Sequence of chain 1.A:
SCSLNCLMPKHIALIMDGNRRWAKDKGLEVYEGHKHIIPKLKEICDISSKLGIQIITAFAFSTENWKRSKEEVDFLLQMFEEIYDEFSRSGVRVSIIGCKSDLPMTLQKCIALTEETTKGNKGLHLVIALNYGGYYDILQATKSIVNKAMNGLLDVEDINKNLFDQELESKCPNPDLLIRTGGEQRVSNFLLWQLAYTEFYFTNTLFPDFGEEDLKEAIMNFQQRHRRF

A small-molecule ligand and the protein it binds are described below.
Small molecule (SMILES): CC(C)=CCS[P](=O)(O)OP(=O)(O)O

Binding-site contacts:
Ligand atom S9 contacts residue ASN90 of chain 1.A at 3.0 Å (h-bond).
Ligand atom O2 contacts residue MG1 of chain 1.C at 3.7 Å.
Ligand atom C14 contacts residue IPE1 of chain 1.D at 3.6 Å.
Ligand atom O2 contacts residue ARG91 of chain 1.A at 3.1 Å.
Ligand atom O8 contacts residue MG1 of chain 1.C at 2.3 Å.
Ligand atom O8 contacts residue IPE1 of chain 1.D at 3.1 Å (h-bond).
Ligand atom S9 contacts residue ASP88 of chain 1.A at 3.4 Å (salt-bridge).
Ligand atom P1 contacts residue MG1 of chain 1.C at 3.3 Å.
Ligand atom O5 contacts residue ASP88 of chain 1.A at 2.9 Å (salt-bridge).
Ligand atom C10 contacts residue MET87 of chain 1.A at 3.1 Å (hydrophobic).
Ligand atom O5 contacts residue ARG92 of chain 1.A at 2.9 Å (salt-bridge).
Ligand atom C10 contacts residue ASN90 of chain 1.A at 3.7 Å.
Ligand atom O4 contacts residue ASN90 of chain 1.A at 3.8 Å.
Ligand atom C14 contacts residue ARG139 of chain 1.A at 3.7 Å.
Ligand atom O4 contacts residue GLY89 of chain 1.A at 3.4 Å.
Ligand atom O7 contacts residue HIS105 of chain 1.A at 3.1 Å (h-bond).
Ligand atom C10 contacts residue IPE1 of chain 1.D at 3.6 Å.
Ligand atom S9 contacts residue GLY89 of chain 1.A at 3.2 Å (h-bond).
Ligand atom O4 contacts residue ARG91 of chain 1.A at 3.5 Å (salt-bridge).
Ligand atom O8 contacts residue ASP88 of chain 1.A at 3.5 Å (salt-bridge).
Ligand atom O5 contacts residue GLY89 of chain 1.A at 3.5 Å (h-bond).
Ligand atom O5 contacts residue MG1 of chain 1.C at 2.2 Å.
Ligand atom S9 contacts residue MET87 of chain 1.A at 3.6 Å.
Ligand atom O6 contacts residue MG1 of chain 1.C at 3.7 Å.
Ligand atom C14 contacts residue ASN136 of chain 1.A at 3.3 Å.
Ligand atom O6 contacts residue HIS303 of chain 1.B at 3.8 Å.
Ligand atom O2 contacts residue ASN90 of chain 1.A at 3.4 Å (h-bond).
Ligand atom C10 contacts residue ASP88 of chain 1.A at 3.7 Å.
Ligand atom O6 contacts residue ARG91 of chain 1.A at 3.3 Å.
Ligand atom P1 contacts residue ARG92 of chain 1.A at 3.6 Å.
Ligand atom P3 contacts residue ARG91 of chain 1.A at 3.8 Å.
Ligand atom O7 contacts residue ARG139 of chain 1.A at 2.7 Å (salt-bridge).
Ligand atom C11 contacts residue MET87 of chain 1.A at 3.6 Å (hydrophobic).
Ligand atom C13 contacts residue ALA131 of chain 1.A at 3.1 Å (hydrophobic).
Ligand atom P3 contacts residue MG1 of chain 1.C at 3.4 Å.
Ligand atom P3 contacts residue ARG139 of chain 1.A at 3.6 Å.
Ligand atom O7 contacts residue ARG91 of chain 1.A at 3.3 Å.
Ligand atom O4 contacts residue ARG92 of chain 1.A at 2.8 Å (salt-bridge).
Ligand atom O8 contacts residue ARG139 of chain 1.A at 2.6 Å (salt-bridge).
Ligand atom C11 contacts residue ASN90 of chain 1.A at 3.6 Å.

Sequence of chain 1.B:
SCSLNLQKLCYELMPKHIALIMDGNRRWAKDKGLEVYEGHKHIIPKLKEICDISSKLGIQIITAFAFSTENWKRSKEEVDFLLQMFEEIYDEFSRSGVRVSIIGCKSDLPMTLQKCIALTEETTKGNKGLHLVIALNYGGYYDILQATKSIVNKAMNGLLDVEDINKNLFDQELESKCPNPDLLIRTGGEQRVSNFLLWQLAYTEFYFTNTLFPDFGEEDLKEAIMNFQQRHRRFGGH